Sequence of chain 1.B:
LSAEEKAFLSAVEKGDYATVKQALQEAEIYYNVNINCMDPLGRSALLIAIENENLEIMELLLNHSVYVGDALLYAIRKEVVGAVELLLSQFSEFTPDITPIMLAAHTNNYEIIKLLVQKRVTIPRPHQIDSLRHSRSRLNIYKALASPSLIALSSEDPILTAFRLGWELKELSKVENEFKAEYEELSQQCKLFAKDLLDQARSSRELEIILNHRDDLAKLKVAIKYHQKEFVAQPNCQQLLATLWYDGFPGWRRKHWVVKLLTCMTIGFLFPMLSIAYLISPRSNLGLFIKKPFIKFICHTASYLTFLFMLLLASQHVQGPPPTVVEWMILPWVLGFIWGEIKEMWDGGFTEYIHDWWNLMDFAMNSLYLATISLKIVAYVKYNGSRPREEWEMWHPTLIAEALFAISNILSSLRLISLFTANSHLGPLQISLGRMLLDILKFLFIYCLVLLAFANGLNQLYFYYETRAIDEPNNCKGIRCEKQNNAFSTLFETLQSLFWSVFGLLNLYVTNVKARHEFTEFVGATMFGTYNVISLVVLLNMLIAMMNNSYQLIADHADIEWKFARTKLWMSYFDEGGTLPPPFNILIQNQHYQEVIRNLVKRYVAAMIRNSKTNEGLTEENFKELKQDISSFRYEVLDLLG

Sequence of chain 1.A:
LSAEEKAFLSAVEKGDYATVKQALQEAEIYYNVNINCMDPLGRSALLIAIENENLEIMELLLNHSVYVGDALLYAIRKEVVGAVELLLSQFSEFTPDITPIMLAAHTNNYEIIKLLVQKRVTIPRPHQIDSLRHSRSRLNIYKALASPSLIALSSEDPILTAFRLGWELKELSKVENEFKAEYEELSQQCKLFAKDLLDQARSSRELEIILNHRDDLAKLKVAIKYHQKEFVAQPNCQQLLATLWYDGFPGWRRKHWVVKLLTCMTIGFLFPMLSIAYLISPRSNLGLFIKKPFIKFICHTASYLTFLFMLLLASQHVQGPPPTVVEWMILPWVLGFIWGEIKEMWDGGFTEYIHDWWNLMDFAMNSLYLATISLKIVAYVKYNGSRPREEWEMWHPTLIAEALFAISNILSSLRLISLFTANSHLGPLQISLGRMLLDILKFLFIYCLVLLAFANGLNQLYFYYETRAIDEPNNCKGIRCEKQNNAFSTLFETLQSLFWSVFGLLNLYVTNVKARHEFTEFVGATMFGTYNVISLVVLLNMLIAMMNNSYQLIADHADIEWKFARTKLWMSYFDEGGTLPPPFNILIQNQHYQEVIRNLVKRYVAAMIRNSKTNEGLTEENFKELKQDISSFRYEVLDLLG

This protein binds this small molecule.
Small molecule (SMILES): CC(C)CCC[C@@H](C)[C@H]1CC[C@H]2[C@@H]3CC=C4C[C@@H](OC(=O)CCC(=O)O)CC[C@]4(C)[C@H]3CC[C@]12C

Binding-site contacts:
Ligand atom OAH contacts residue PHE364 of chain 1.B at 2.9 Å.
Ligand atom CAI contacts residue LEU496 of chain 1.B at 3.4 Å (hydrophobic).
Ligand atom CAX contacts residue PHE364 of chain 1.B at 3.5 Å (hydrophobic).
Ligand atom CBG contacts residue PHE522 of chain 1.A at 3.6 Å (hydrophobic).
Ligand atom CAM contacts residue TRP322 of chain 1.B at 3.9 Å (hydrophobic).
Ligand atom OAG contacts residue ASN500 of chain 1.B at 3.2 Å.
Ligand atom CAD contacts residue LEU496 of chain 1.B at 2.9 Å (hydrophobic).
Ligand atom CAE contacts residue LEU493 of chain 1.B at 4.0 Å (hydrophobic).
Ligand atom CAQ contacts residue PHE522 of chain 1.A at 3.3 Å (hydrophobic).
Ligand atom CAP contacts residue LEU526 of chain 1.A at 3.1 Å (hydrophobic).
Ligand atom CAX contacts residue TRP315 of chain 1.B at 4.1 Å (hydrophobic).
Ligand atom CAN contacts residue LEU529 of chain 1.A at 3.9 Å (hydrophobic).
Ligand atom OAG contacts residue ALA499 of chain 1.B at 3.9 Å.
Ligand atom CAE contacts residue LEU375 of chain 1.B at 4.0 Å (hydrophobic).
Ligand atom CAA contacts residue LEU529 of chain 1.A at 2.2 Å (hydrophobic).
Ligand atom CAV contacts residue ALA499 of chain 1.B at 4.1 Å (hydrophobic).
Ligand atom CAM contacts residue ALA499 of chain 1.B at 3.7 Å (hydrophobic).
Ligand atom CAB contacts residue PHE522 of chain 1.A at 3.9 Å (hydrophobic).
Ligand atom CAN contacts residue LEU526 of chain 1.A at 3.7 Å (hydrophobic).
Ligand atom OAF contacts residue TYR316 of chain 1.B at 2.3 Å (h-bond).
Ligand atom OAH contacts residue TYR316 of chain 1.B at 2.9 Å (h-bond).
Ligand atom CAL contacts residue PHE364 of chain 1.B at 3.6 Å (hydrophobic).
Ligand atom CAZ contacts residue LEU496 of chain 1.B at 3.7 Å (hydrophobic).
Ligand atom CAV contacts residue PHE367 of chain 1.B at 4.1 Å (hydrophobic).
Ligand atom CAO contacts residue LEU526 of chain 1.A at 3.9 Å (hydrophobic).
Ligand atom OAF contacts residue TRP322 of chain 1.B at 3.4 Å.
Ligand atom CAX contacts residue ALA499 of chain 1.B at 4.0 Å (hydrophobic).
Ligand atom CBA contacts residue LEU529 of chain 1.A at 3.5 Å (hydrophobic).
Ligand atom CAY contacts residue ASN500 of chain 1.B at 4.1 Å.
Ligand atom CAY contacts residue ALA499 of chain 1.B at 3.9 Å (hydrophobic).
Ligand atom CAQ contacts residue LEU526 of chain 1.A at 3.9 Å (hydrophobic).
Ligand atom CAV contacts residue LEU496 of chain 1.B at 3.7 Å (hydrophobic).
Ligand atom OAH contacts residue TRP315 of chain 1.B at 2.9 Å (h-bond).
Ligand atom OAF contacts residue ALA499 of chain 1.B at 3.9 Å.
Ligand atom CAX contacts residue TYR316 of chain 1.B at 2.9 Å (hydrophobic).
Ligand atom CAP contacts residue PHE522 of chain 1.A at 3.4 Å (hydrophobic).
Ligand atom CBE contacts residue PHE522 of chain 1.A at 3.7 Å (hydrophobic).
Ligand atom CAQ contacts residue PHE497 of chain 1.B at 3.5 Å (hydrophobic).
Ligand atom CAL contacts residue ALA499 of chain 1.B at 3.8 Å (hydrophobic).
Ligand atom CAK contacts residue PHE497 of chain 1.B at 3.9 Å (hydrophobic).